Binding-site contacts:
Ligand atom C3' contacts residue GLU172 of chain 1.B at 3.3 Å.
Ligand atom O3' contacts residue TYR70 of chain 1.B at 2.6 Å (h-bond).
Ligand atom O2B contacts residue ARG169 of chain 1.B at 2.9 Å (salt-bridge).
Ligand atom O2G contacts residue LYS33 of chain 1.B at 2.9 Å (salt-bridge).
Ligand atom O1B contacts residue GLY30 of chain 1.B at 3.4 Å (h-bond).
Ligand atom O2G contacts residue GLY32 of chain 1.B at 2.8 Å (h-bond).
Ligand atom N3 contacts residue GLN81 of chain 1.B at 3.1 Å (h-bond).
Ligand atom O2 contacts residue PHE80 of chain 1.B at 3.1 Å.
Ligand atom C2' contacts residue ILE29 of chain 1.B at 3.4 Å (hydrophobic).
Ligand atom C4' contacts residue GLU172 of chain 1.B at 3.6 Å.
Ligand atom C2 contacts residue PHE114 of chain 1.B at 3.5 Å (hydrophobic).
Ligand atom N4 contacts residue PHE114 of chain 1.B at 3.5 Å.
Ligand atom O1G contacts residue GLU104 of chain 1.B at 3.6 Å (salt-bridge).
Ligand atom N3 contacts residue PHE114 of chain 1.B at 3.4 Å.
Ligand atom C6 contacts residue TRP57 of chain 1.B at 3.4 Å (hydrophobic).
Ligand atom O1A contacts residue ARG105 of chain 1.B at 2.8 Å (salt-bridge).
Ligand atom C2' contacts residue TYR70 of chain 1.B at 3.5 Å (hydrophobic).
Ligand atom C2 contacts residue PHE80 of chain 1.B at 3.3 Å (hydrophobic).
Ligand atom N4 contacts residue ALA110 of chain 1.B at 3.6 Å.
Ligand atom PA contacts residue LYS33 of chain 1.B at 3.6 Å.
Ligand atom O3G contacts residue ARG167 of chain 1.B at 2.5 Å (salt-bridge).
Ligand atom PG contacts residue LYS33 of chain 1.B at 3.6 Å.
Ligand atom O2G contacts residue SER31 of chain 1.B at 3.2 Å (h-bond).
Ligand atom O1G contacts residue LYS33 of chain 1.B at 3.2 Å (salt-bridge).
Ligand atom O2A contacts residue LYS33 of chain 1.B at 2.7 Å (salt-bridge).
Ligand atom O3G contacts residue GLY30 of chain 1.B at 3.5 Å.
Ligand atom O2A contacts residue ILE29 of chain 1.B at 3.4 Å.
Ligand atom C4 contacts residue PHE114 of chain 1.B at 3.4 Å (hydrophobic).
Ligand atom C3' contacts residue TYR70 of chain 1.B at 3.6 Å (hydrophobic).
Ligand atom O2A contacts residue ARG105 of chain 1.B at 2.8 Å (salt-bridge).
Ligand atom O1B contacts residue ILE29 of chain 1.B at 3.5 Å.
Ligand atom N3 contacts residue PHE80 of chain 1.B at 3.4 Å.
Ligand atom C5' contacts residue VAL54 of chain 1.B at 3.6 Å (hydrophobic).
Ligand atom PA contacts residue ARG105 of chain 1.B at 3.6 Å.
Ligand atom O3' contacts residue GLU172 of chain 1.B at 2.9 Å (salt-bridge).
Ligand atom O1B contacts residue ARG167 of chain 1.B at 3.0 Å (salt-bridge).
Ligand atom N4 contacts residue GLN81 of chain 1.B at 3.1 Å (h-bond).
Ligand atom O3B contacts residue LYS33 of chain 1.B at 3.1 Å (salt-bridge).
Ligand atom O1G contacts residue THR34 of chain 1.B at 3.0 Å (h-bond).
Ligand atom N4 contacts residue VAL84 of chain 1.B at 3.6 Å.

Sequence of chain 1.B:
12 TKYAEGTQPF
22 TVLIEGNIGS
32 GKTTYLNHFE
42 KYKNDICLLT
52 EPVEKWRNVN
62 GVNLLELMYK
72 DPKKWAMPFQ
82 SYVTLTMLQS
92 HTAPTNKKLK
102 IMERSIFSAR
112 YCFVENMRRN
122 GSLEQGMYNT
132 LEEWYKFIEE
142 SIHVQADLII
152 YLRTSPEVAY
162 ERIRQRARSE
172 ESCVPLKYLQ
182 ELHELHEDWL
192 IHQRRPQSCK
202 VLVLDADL

This small molecule binds to this protein.
Small molecule (SMILES): Nc1ccn([C@H]2C[C@H](O)[C@@H](CO[P](=O)(O)O[P](=O)(O)OP(=O)(O)O)O2)c(=O)n1